The small molecule below binds the protein below.
Small molecule (SMILES): CC(=O)N[C@H]1[C@H](O[C@H]2[C@H](O)[C@@H](NC(C)=O)CO[C@@H]2CO)O[C@H](CO)[C@@H](O[C@@H]2O[C@H](CO[C@H]3O[C@H](CO)[C@@H](O)[C@H](O)[C@@H]3O)[C@@H](O)[C@H](O)[C@@H]2O)[C@@H]1O

Sequence of chain 1.A:
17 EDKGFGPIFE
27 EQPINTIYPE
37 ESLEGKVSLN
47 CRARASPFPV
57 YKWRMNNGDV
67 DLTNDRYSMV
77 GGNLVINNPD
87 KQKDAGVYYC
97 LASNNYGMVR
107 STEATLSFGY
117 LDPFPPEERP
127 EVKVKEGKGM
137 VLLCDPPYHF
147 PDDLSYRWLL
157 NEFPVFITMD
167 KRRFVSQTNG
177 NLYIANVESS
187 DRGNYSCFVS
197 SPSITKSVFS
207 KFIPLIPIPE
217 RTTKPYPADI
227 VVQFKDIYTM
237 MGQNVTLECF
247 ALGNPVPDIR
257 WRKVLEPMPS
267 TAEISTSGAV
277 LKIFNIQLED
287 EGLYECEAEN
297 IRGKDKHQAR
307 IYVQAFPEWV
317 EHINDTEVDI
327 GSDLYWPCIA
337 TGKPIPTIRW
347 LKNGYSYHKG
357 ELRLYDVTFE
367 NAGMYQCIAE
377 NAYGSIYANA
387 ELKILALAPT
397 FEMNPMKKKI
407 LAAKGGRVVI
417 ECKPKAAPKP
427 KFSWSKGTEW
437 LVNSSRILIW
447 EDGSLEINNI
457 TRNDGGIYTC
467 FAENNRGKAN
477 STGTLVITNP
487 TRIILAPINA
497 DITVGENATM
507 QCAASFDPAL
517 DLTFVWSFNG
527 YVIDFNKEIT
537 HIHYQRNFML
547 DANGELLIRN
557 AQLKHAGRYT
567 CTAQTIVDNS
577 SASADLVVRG

Binding-site contacts:
Ligand atom C4 contacts residue GLU447 of chain 1.A at 4.3 Å.
Ligand atom C8 contacts residue TRP446 of chain 1.A at 3.2 Å (hydrophobic).
Ligand atom N2 contacts residue ILE445 of chain 1.A at 3.9 Å.
Ligand atom C6 contacts residue TRP446 of chain 1.A at 4.2 Å (hydrophobic).
Ligand atom C4 contacts residue TRP446 of chain 1.A at 3.8 Å (hydrophobic).
Ligand atom O5 contacts residue ILE445 of chain 1.A at 4.1 Å.
Ligand atom C2 contacts residue ASN439 of chain 1.A at 2.5 Å.
Ligand atom C6 contacts residue LEU444 of chain 1.A at 4.2 Å (hydrophobic).
Ligand atom C7 contacts residue TRP446 of chain 1.A at 3.6 Å (hydrophobic).
Ligand atom C3 contacts residue ASN439 of chain 1.A at 3.8 Å.
Ligand atom C2 contacts residue GLU447 of chain 1.A at 4.3 Å.
Ligand atom O5 contacts residue LEU444 of chain 1.A at 3.9 Å.
Ligand atom C5 contacts residue ASN439 of chain 1.A at 3.7 Å.
Ligand atom C4 contacts residue ASN439 of chain 1.A at 4.3 Å.
Ligand atom C1 contacts residue ASN439 of chain 1.A at 1.5 Å.
Ligand atom C7 contacts residue ASN439 of chain 1.A at 3.1 Å.
Ligand atom N2 contacts residue TRP446 of chain 1.A at 3.5 Å.
Ligand atom C1 contacts residue LEU444 of chain 1.A at 4.3 Å (hydrophobic).
Ligand atom O6 contacts residue TRP446 of chain 1.A at 3.3 Å.
Ligand atom O4 contacts residue TRP446 of chain 1.A at 3.3 Å.
Ligand atom O4 contacts residue GLU447 of chain 1.A at 3.4 Å (salt-bridge).
Ligand atom C2 contacts residue ILE445 of chain 1.A at 3.8 Å (hydrophobic).
Ligand atom N2 contacts residue ASN439 of chain 1.A at 2.9 Å (h-bond).
Ligand atom C8 contacts residue ASN439 of chain 1.A at 4.3 Å.
Ligand atom C3 contacts residue GLU447 of chain 1.A at 4.1 Å.
Ligand atom O7 contacts residue TRP446 of chain 1.A at 4.4 Å.
Ligand atom C2 contacts residue TRP446 of chain 1.A at 4.4 Å (hydrophobic).
Ligand atom O5 contacts residue ASN439 of chain 1.A at 2.4 Å (h-bond).
Ligand atom C3 contacts residue TRP446 of chain 1.A at 4.1 Å (hydrophobic).
Ligand atom C1 contacts residue GLU447 of chain 1.A at 4.4 Å.
Ligand atom C3 contacts residue ILE445 of chain 1.A at 3.5 Å (hydrophobic).
Ligand atom C1 contacts residue ILE445 of chain 1.A at 3.5 Å (hydrophobic).
Ligand atom O3 contacts residue GLU447 of chain 1.A at 3.7 Å.
Ligand atom C5 contacts residue TRP446 of chain 1.A at 3.5 Å (hydrophobic).
Ligand atom N2 contacts residue GLU447 of chain 1.A at 4.3 Å.
Ligand atom O7 contacts residue ASN439 of chain 1.A at 3.0 Å (h-bond).
Ligand atom O4 contacts residue ILE445 of chain 1.A at 4.4 Å.
Ligand atom C4 contacts residue ILE445 of chain 1.A at 4.1 Å (hydrophobic).
Ligand atom C7 contacts residue GLU447 of chain 1.A at 4.5 Å.
Ligand atom C5 contacts residue ILE445 of chain 1.A at 3.8 Å (hydrophobic).